Binding-site contacts:
Ligand atom CB contacts residue TYR47 of chain 1.C at 3.6 Å (hydrophobic).
Ligand atom OD1 contacts residue TYR61 of chain 1.C at 3.7 Å.
Ligand atom CB contacts residue TRP66 of chain 1.C at 3.5 Å (hydrophobic).
Ligand atom CAM contacts residue TYR47 of chain 1.C at 3.7 Å (hydrophobic).
Ligand atom CA contacts residue HIS59 of chain 1.C at 3.3 Å.
Ligand atom N contacts residue TYR47 of chain 1.C at 3.7 Å.
Ligand atom SAW contacts residue TYR47 of chain 1.C at 3.8 Å.
Ligand atom CAY contacts residue TYR61 of chain 1.C at 3.6 Å (hydrophobic).
Ligand atom O contacts residue TYR47 of chain 1.C at 2.7 Å (h-bond).
Ligand atom CAB contacts residue TYR47 of chain 1.C at 3.6 Å (hydrophobic).
Ligand atom CAZ contacts residue TYR61 of chain 1.C at 3.8 Å (hydrophobic).
Ligand atom OD1 contacts residue HIS64 of chain 1.C at 2.6 Å (h-bond).
Ligand atom CAP contacts residue ARG18 of chain 1.C at 3.8 Å.
Ligand atom CAK contacts residue TYR47 of chain 1.C at 3.8 Å (hydrophobic).
Ligand atom CG contacts residue TRP37 of chain 1.C at 3.7 Å (hydrophobic).
Ligand atom NAU contacts residue HIS59 of chain 1.C at 2.8 Å (h-bond).
Ligand atom CD2 contacts residue TYR47 of chain 1.C at 3.4 Å (hydrophobic).
Ligand atom CB contacts residue HIS59 of chain 1.C at 3.6 Å.
Ligand atom C contacts residue HIS59 of chain 1.C at 3.5 Å.
Ligand atom FAI contacts residue TYR61 of chain 1.C at 3.6 Å.
Ligand atom NAV contacts residue TYR61 of chain 1.C at 3.8 Å.
Ligand atom OAG contacts residue TYR61 of chain 1.C at 3.6 Å.
Ligand atom CAM contacts residue ILE58 of chain 1.C at 3.4 Å (hydrophobic).
Ligand atom OAF contacts residue HIS64 of chain 1.C at 3.2 Å.
Ligand atom OD1 contacts residue SER60 of chain 1.C at 2.8 Å (h-bond).
Ligand atom CD2 contacts residue TRP37 of chain 1.C at 3.5 Å (hydrophobic).
Ligand atom NAT contacts residue PRO48 of chain 1.C at 3.8 Å.
Ligand atom C contacts residue TYR47 of chain 1.C at 3.6 Å (hydrophobic).
Ligand atom CG contacts residue TRP66 of chain 1.C at 3.6 Å (hydrophobic).
Ligand atom CBD contacts residue ILE58 of chain 1.C at 3.7 Å (hydrophobic).
Ligand atom OAF contacts residue TYR61 of chain 1.C at 3.8 Å.
Ligand atom CAP contacts residue TYR61 of chain 1.C at 3.3 Å (hydrophobic).
Ligand atom CBJ contacts residue TYR61 of chain 1.C at 3.7 Å (hydrophobic).
Ligand atom CBC contacts residue TYR47 of chain 1.C at 3.8 Å (hydrophobic).
Ligand atom CAO contacts residue ASN16 of chain 1.C at 3.5 Å.
Ligand atom CAN contacts residue PRO48 of chain 1.C at 3.1 Å (hydrophobic).
Ligand atom CG contacts residue HIS64 of chain 1.C at 3.6 Å.
Ligand atom CAB contacts residue TRP37 of chain 1.C at 3.8 Å (hydrophobic).
Ligand atom CBC contacts residue ILE58 of chain 1.C at 3.8 Å (hydrophobic).
Ligand atom OAF contacts residue PHE40 of chain 1.C at 3.5 Å.

This small molecule binds to this protein.
Small molecule (SMILES): Cc1ncsc1-c1ccc(CNC(=O)[C@@H]2C[C@@H](O)CN2C(=O)[C@@H](NC(=O)C2(F)CC2)C(C)(C)C)cc1

Sequence of chain 1.C:
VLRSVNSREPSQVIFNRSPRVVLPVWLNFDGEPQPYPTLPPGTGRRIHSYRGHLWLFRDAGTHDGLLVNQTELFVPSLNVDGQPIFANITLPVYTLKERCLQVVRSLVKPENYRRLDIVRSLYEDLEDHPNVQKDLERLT